Binding-site contacts:
Ligand atom OP1 contacts residue MN1 of chain 1.G at 2.1 Å.
Ligand atom O2 contacts residue ASN155 of chain 1.A at 3.0 Å (h-bond).
Ligand atom P contacts residue MN1 of chain 1.G at 3.3 Å.
Ligand atom OP2 contacts residue ARG380 of chain 1.A at 2.9 Å (salt-bridge).
Ligand atom OP2 contacts residue ARG140 of chain 1.A at 2.8 Å (salt-bridge).
Ligand atom OP2 contacts residue PHE138 of chain 1.A at 2.9 Å (h-bond).
Ligand atom OP2 contacts residue TYR152 of chain 1.A at 2.6 Å (h-bond).
Ligand atom O6 contacts residue DT2 of chain 1.D at 3.0 Å (h-bond).
Ligand atom O5' contacts residue PHE138 of chain 1.A at 3.3 Å.
Ligand atom N4 contacts residue DG4 of chain 1.D at 3.0 Å (h-bond).
Ligand atom O4 contacts residue TYR118 of chain 1.A at 3.3 Å (h-bond).
Ligand atom OP1 contacts residue GLN159 of chain 1.A at 2.9 Å (h-bond).
Ligand atom O2 contacts residue DG1 of chain 1.D at 2.6 Å (h-bond).
Ligand atom N2 contacts residue DC3 of chain 1.D at 2.9 Å (h-bond).
Ligand atom O4 contacts residue DA5 of chain 1.D at 2.8 Å (h-bond).
Ligand atom OP1 contacts residue TYR123 of chain 1.A at 2.4 Å (h-bond).
Ligand atom C7 contacts residue TYR124 of chain 1.A at 3.2 Å (hydrophobic).
Ligand atom N3 contacts residue DG4 of chain 1.D at 3.0 Å (h-bond).
Ligand atom O2 contacts residue DG4 of chain 1.D at 2.9 Å (h-bond).
Ligand atom OP3 contacts residue GLN137 of chain 1.A at 3.0 Å (h-bond).
Ligand atom N6 contacts residue DT2 of chain 1.D at 2.9 Å (h-bond).
Ligand atom OP1 contacts residue ARG140 of chain 1.A at 3.1 Å (salt-bridge).
Ligand atom OP2 contacts residue LYS127 of chain 1.A at 2.8 Å (salt-bridge).
Ligand atom OP2 contacts residue LYS163 of chain 1.A at 3.0 Å (salt-bridge).
Ligand atom C5' contacts residue GLN159 of chain 1.A at 3.2 Å.
Ligand atom O4' contacts residue TYR123 of chain 1.A at 3.1 Å.
Ligand atom N1 contacts residue DC3 of chain 1.D at 2.8 Å (h-bond).
Ligand atom O3' contacts residue GLN159 of chain 1.A at 3.0 Å (h-bond).
Ligand atom O4 contacts residue DG4 of chain 1.D at 3.0 Å (h-bond).
Ligand atom OP3 contacts residue MN1 of chain 1.G at 2.0 Å.
Ligand atom OP1 contacts residue LEU427 of chain 1.A at 3.3 Å (h-bond).
Ligand atom N2 contacts residue DG4 of chain 1.D at 3.1 Å.
Ligand atom OP1 contacts residue ASN378 of chain 1.A at 2.8 Å (h-bond).
Ligand atom OP3 contacts residue LYS163 of chain 1.A at 3.2 Å (salt-bridge).
Ligand atom OP3 contacts residue GLN159 of chain 1.A at 2.7 Å (h-bond).
Ligand atom N6 contacts residue DG1 of chain 1.D at 3.2 Å (h-bond).
Ligand atom N1 contacts residue DT2 of chain 1.D at 2.8 Å (h-bond).
Ligand atom N3 contacts residue DG1 of chain 1.D at 3.2 Å (h-bond).
Ligand atom O6 contacts residue DC3 of chain 1.D at 2.8 Å (h-bond).
Ligand atom N3 contacts residue DA5 of chain 1.D at 2.8 Å (h-bond).

Sequence of chain 1.A:
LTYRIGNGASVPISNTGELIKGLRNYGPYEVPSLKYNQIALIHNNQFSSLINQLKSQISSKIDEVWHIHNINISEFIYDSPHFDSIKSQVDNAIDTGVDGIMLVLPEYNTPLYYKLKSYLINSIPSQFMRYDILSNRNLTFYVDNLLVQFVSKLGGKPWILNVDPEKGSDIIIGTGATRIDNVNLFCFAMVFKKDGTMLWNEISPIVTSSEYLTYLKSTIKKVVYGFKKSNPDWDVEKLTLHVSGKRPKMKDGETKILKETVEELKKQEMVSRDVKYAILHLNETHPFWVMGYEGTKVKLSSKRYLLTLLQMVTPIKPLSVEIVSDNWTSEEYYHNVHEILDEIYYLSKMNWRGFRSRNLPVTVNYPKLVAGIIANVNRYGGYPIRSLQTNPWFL

A small-molecule ligand and the protein it binds are described below.
Small molecule (SMILES): Cc1cn([C@H]2C[C@H](O[P](=O)(O)OC[C@H]3O[C@@H](n4cc(C)c(=O)[nH]c4=O)C[C@@H]3O[P](=O)(O)OC[C@H]3O[C@@H](n4ccc(N)nc4=O)C[C@@H]3O[P](=O)(O)OC[C@H]3O[C@@H](n4cnc5c(=O)nc(N)[nH]c54)C[C@@H]3O[P](=O)(O)OC[C@H]3O[C@@H](n4cnc5c(N)ncnc54)C[C@@H]3O[P](=O)(O)OC[C@H]3O[C@@H](n4ccc(N)nc4=O)C[C@@H]3O)[C@@H](COP(=O)(O)O)O2)c(=O)[nH]c1=O